Binding-site contacts:
Ligand atom CB contacts residue PRO52 of chain 7.O at 3.8 Å (hydrophobic).
Ligand atom CD1 contacts residue TYR38 of chain 7.N at 4.4 Å (hydrophobic).
Ligand atom CD2 contacts residue HIS54 of chain 7.O at 4.4 Å.
Ligand atom CD2 contacts residue ASP55 of chain 7.O at 3.8 Å.
Ligand atom C contacts residue VAL50 of chain 7.O at 3.6 Å (hydrophobic).
Ligand atom O contacts residue VAL50 of chain 7.O at 3.7 Å.
Ligand atom CB contacts residue ALA34 of chain 7.N at 4.3 Å (hydrophobic).
Ligand atom CB contacts residue THR49 of chain 7.O at 4.0 Å.
Ligand atom CA contacts residue ALA51 of chain 7.O at 4.4 Å (hydrophobic).
Ligand atom N contacts residue VAL50 of chain 7.O at 3.6 Å (h-bond).
Ligand atom NH1 contacts residue MET606 of chain 7.O at 4.0 Å.
Ligand atom O contacts residue PRO52 of chain 7.O at 4.0 Å.
Ligand atom NH2 contacts residue MET606 of chain 7.O at 4.2 Å.
Ligand atom O contacts residue ALA34 of chain 7.N at 4.1 Å.
Ligand atom CD2 contacts residue TYR38 of chain 7.N at 3.8 Å (hydrophobic).
Ligand atom NH1 contacts residue GLY27 of chain 7.N at 4.4 Å.
Ligand atom CZ contacts residue PHE31 of chain 7.N at 4.3 Å (hydrophobic).
Ligand atom CD1 contacts residue ALA34 of chain 7.N at 4.3 Å (hydrophobic).
Ligand atom CA contacts residue PRO52 of chain 7.O at 4.1 Å (hydrophobic).
Ligand atom OG1 contacts residue PRO48 of chain 7.O at 3.1 Å.
Ligand atom CB contacts residue VAL56 of chain 7.O at 4.2 Å (hydrophobic).
Ligand atom OG1 contacts residue THR49 of chain 7.O at 4.2 Å.
Ligand atom C contacts residue PRO52 of chain 7.O at 4.2 Å (hydrophobic).
Ligand atom CB contacts residue PRO48 of chain 7.O at 3.9 Å (hydrophobic).
Ligand atom CZ contacts residue PHE31 of chain 7.N at 4.2 Å (hydrophobic).
Ligand atom CB contacts residue TYR38 of chain 7.N at 3.6 Å (hydrophobic).
Ligand atom O contacts residue PRO48 of chain 7.O at 3.4 Å.
Ligand atom O contacts residue THR49 of chain 7.O at 4.2 Å.
Ligand atom O contacts residue GLY17 of chain 7.O at 4.0 Å.
Ligand atom NH1 contacts residue PHE31 of chain 7.N at 3.0 Å.
Ligand atom NH2 contacts residue THR602 of chain 7.O at 4.4 Å.
Ligand atom C contacts residue PRO48 of chain 7.O at 3.9 Å (hydrophobic).
Ligand atom CA contacts residue VAL50 of chain 7.O at 3.0 Å (hydrophobic).
Ligand atom N contacts residue VAL50 of chain 7.O at 4.2 Å.
Ligand atom CE2 contacts residue THR599 of chain 7.O at 4.2 Å.
Ligand atom N contacts residue PRO52 of chain 7.O at 4.0 Å.
Ligand atom CD2 contacts residue VAL56 of chain 7.O at 3.8 Å (hydrophobic).
Ligand atom CG contacts residue TYR38 of chain 7.N at 3.7 Å (hydrophobic).
Ligand atom CA contacts residue PRO48 of chain 7.O at 4.2 Å (hydrophobic).
Ligand atom CE2 contacts residue ASP55 of chain 7.O at 3.6 Å.

This small molecule binds to this protein.
Small molecule (SMILES): CSCC[C@H](NC(=O)[C@H](Cc1ccccc1)NC(=O)[C@H]1CCCN1C(=O)[C@@H](N)CCCN=C(N)N)C(=O)NCC(=O)N[C@@H](C=O)[C@@H](C)O

Sequence of chain 7.N:
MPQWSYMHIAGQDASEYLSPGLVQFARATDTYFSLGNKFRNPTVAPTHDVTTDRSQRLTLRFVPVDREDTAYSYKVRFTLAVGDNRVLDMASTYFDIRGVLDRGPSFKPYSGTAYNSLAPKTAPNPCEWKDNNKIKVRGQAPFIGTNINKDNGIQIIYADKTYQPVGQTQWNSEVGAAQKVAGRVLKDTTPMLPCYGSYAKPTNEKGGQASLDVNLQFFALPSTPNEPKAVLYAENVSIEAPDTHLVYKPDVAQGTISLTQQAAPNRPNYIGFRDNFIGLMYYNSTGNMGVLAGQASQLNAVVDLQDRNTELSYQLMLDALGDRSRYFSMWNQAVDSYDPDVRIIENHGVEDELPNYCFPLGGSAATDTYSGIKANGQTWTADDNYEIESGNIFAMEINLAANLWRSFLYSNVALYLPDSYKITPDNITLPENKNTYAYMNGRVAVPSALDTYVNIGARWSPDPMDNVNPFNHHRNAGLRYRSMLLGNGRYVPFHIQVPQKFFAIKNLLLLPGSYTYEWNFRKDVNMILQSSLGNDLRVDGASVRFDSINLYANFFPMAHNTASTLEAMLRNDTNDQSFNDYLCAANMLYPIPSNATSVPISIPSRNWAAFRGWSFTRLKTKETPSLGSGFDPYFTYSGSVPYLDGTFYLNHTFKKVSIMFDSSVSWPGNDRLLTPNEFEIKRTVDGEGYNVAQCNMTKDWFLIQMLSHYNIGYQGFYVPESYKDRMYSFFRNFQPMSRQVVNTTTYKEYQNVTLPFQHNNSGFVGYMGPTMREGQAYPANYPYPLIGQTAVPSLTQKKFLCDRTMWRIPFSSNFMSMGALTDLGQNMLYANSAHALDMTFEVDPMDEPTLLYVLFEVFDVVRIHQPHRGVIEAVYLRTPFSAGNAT

Sequence of chain 7.O:
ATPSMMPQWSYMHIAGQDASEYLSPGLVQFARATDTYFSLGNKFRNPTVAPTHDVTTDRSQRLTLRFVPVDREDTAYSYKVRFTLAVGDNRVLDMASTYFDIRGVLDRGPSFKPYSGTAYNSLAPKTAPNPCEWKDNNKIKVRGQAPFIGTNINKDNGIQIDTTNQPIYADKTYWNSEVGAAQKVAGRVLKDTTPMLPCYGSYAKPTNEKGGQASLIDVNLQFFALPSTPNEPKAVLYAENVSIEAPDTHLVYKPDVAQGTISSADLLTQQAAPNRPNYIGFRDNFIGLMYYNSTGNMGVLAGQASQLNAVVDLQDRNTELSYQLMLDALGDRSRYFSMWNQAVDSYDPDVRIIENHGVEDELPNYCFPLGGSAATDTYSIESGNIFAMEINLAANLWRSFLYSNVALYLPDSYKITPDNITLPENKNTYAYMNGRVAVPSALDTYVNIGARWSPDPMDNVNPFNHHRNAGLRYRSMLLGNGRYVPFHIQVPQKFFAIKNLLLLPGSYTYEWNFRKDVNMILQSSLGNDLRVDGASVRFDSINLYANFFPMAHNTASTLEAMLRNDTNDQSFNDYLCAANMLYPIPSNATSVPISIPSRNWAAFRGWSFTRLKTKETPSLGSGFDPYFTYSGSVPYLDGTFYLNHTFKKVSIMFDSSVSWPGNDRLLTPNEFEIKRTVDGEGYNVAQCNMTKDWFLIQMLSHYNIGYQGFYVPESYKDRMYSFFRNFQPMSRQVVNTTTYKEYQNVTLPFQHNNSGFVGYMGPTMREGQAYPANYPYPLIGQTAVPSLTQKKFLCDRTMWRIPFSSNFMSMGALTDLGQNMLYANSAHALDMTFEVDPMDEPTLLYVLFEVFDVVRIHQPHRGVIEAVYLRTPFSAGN

Sequence of chain 7.P:
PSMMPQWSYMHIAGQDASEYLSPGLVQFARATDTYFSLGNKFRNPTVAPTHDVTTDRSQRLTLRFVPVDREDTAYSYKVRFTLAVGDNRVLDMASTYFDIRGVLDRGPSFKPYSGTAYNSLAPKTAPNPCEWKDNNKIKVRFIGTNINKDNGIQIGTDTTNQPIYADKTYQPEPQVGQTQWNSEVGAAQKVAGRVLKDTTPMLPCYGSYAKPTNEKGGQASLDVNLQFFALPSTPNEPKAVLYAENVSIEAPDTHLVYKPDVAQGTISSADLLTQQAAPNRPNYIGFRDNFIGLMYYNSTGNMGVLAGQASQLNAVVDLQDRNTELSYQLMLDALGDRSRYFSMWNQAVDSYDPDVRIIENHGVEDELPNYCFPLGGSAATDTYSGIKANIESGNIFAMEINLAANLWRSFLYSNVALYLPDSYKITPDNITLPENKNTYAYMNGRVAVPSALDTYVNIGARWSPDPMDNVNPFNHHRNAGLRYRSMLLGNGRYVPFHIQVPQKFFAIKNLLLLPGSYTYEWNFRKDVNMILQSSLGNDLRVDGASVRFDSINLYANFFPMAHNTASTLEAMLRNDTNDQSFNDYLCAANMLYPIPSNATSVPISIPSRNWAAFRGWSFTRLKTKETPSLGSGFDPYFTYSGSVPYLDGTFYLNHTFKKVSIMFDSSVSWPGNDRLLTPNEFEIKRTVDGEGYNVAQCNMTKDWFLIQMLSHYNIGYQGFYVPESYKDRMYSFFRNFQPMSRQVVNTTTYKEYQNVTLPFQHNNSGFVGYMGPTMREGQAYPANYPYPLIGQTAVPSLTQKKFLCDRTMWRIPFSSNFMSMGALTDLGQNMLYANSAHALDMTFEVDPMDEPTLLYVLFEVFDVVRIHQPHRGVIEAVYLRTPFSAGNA